Sequence of chain 1.A:
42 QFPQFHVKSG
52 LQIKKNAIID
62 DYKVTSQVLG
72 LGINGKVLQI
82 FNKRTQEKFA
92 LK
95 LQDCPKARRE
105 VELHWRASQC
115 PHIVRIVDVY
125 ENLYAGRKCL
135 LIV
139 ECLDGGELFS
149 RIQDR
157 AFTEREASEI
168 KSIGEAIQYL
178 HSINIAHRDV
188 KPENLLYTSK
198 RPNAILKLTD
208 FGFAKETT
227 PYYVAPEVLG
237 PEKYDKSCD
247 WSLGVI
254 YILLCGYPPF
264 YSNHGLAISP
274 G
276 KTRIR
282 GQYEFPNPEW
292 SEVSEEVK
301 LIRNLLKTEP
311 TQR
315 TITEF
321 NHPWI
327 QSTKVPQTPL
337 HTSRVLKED

The small molecule below binds the protein below.
Small molecule (SMILES): CN[C@@H]1C[C@H]2O[C@@](C)([C@@H]1OC)n1c3ccccc3c3c4c(c5c6ccccc6n2c5c31)C(=O)NC4

Binding-site contacts:
Ligand atom C27 contacts residue ASN191 of chain 1.A at 3.5 Å.
Ligand atom C14 contacts residue MSE138 of chain 1.A at 3.5 Å.
Ligand atom C8 contacts residue LEU141 of chain 1.A at 3.3 Å (hydrophobic).
Ligand atom C27 contacts residue THR206 of chain 1.A at 2.9 Å.
Ligand atom C15 contacts residue ASP207 of chain 1.A at 3.4 Å.
Ligand atom O4 contacts residue GLY71 of chain 1.A at 3.7 Å.
Ligand atom O5 contacts residue LEU141 of chain 1.A at 2.5 Å (h-bond).
Ligand atom C25 contacts residue LEU70 of chain 1.A at 3.0 Å (hydrophobic).
Ligand atom C1 contacts residue LEU70 of chain 1.A at 3.7 Å (hydrophobic).
Ligand atom C3 contacts residue LEU141 of chain 1.A at 3.5 Å (hydrophobic).
Ligand atom C17 contacts residue VAL78 of chain 1.A at 3.7 Å (hydrophobic).
Ligand atom C10 contacts residue ALA91 of chain 1.A at 3.8 Å (hydrophobic).
Ligand atom N4 contacts residue GLU190 of chain 1.A at 3.6 Å.
Ligand atom C19 contacts residue LEU193 of chain 1.A at 3.8 Å (hydrophobic).
Ligand atom C9 contacts residue ALA91 of chain 1.A at 3.5 Å (hydrophobic).
Ligand atom O6 contacts residue LEU193 of chain 1.A at 3.8 Å.
Ligand atom C5 contacts residue LEU70 of chain 1.A at 3.8 Å (hydrophobic).
Ligand atom C5 contacts residue LEU193 of chain 1.A at 3.7 Å (hydrophobic).
Ligand atom C9 contacts residue GLU139 of chain 1.A at 3.8 Å.
Ligand atom C6 contacts residue LEU193 of chain 1.A at 3.6 Å (hydrophobic).
Ligand atom O4 contacts residue LEU70 of chain 1.A at 3.7 Å.
Ligand atom C27 contacts residue GLU190 of chain 1.A at 3.8 Å.
Ligand atom C8 contacts residue ALA91 of chain 1.A at 3.6 Å (hydrophobic).
Ligand atom C16 contacts residue VAL78 of chain 1.A at 3.8 Å (hydrophobic).
Ligand atom N1 contacts residue LEU141 of chain 1.A at 3.6 Å.
Ligand atom C28 contacts residue GLU190 of chain 1.A at 3.4 Å.
Ligand atom C8 contacts residue GLU139 of chain 1.A at 3.8 Å.
Ligand atom C26 contacts residue GLY73 of chain 1.A at 3.4 Å.
Ligand atom C26 contacts residue VAL78 of chain 1.A at 3.7 Å (hydrophobic).
Ligand atom C13 contacts residue MSE138 of chain 1.A at 3.3 Å.
Ligand atom O5 contacts residue CYS140 of chain 1.A at 3.5 Å.
Ligand atom C9 contacts residue VAL118 of chain 1.A at 3.8 Å (hydrophobic).
Ligand atom C16 contacts residue ASP207 of chain 1.A at 3.8 Å.
Ligand atom C14 contacts residue ASP207 of chain 1.A at 3.4 Å.
Ligand atom C26 contacts residue GLY71 of chain 1.A at 3.9 Å.
Ligand atom C26 contacts residue LEU72 of chain 1.A at 3.6 Å (hydrophobic).
Ligand atom C4 contacts residue LEU141 of chain 1.A at 3.0 Å (hydrophobic).
Ligand atom C24 contacts residue LEU70 of chain 1.A at 3.8 Å (hydrophobic).
Ligand atom N1 contacts residue GLU139 of chain 1.A at 2.9 Å (salt-bridge).
Ligand atom N1 contacts residue ALA91 of chain 1.A at 3.4 Å.